Sequence of chain 1.A:
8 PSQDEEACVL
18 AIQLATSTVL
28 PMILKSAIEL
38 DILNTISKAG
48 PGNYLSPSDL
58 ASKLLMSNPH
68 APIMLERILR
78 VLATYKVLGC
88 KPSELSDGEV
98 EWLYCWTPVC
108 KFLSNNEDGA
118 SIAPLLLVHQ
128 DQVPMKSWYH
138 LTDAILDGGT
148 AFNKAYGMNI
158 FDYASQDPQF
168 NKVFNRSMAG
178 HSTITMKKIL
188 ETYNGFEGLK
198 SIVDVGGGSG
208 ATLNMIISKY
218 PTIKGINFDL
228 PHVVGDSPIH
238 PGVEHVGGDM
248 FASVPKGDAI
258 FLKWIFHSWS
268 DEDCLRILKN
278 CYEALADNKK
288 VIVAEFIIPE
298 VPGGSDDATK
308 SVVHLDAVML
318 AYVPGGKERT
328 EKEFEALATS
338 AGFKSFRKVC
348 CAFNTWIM

Binding-site contacts:
Ligand atom CB contacts residue SER265 of chain 2.A at 3.6 Å.
Ligand atom CA contacts residue PHE158 of chain 2.A at 3.7 Å (hydrophobic).
Ligand atom C4 contacts residue MET175 of chain 2.A at 3.7 Å (hydrophobic).
Ligand atom C5 contacts residue MET175 of chain 2.A at 3.9 Å (hydrophobic).
Ligand atom CE2 contacts residue TYR319 of chain 2.A at 3.8 Å (hydrophobic).
Ligand atom C3 contacts residue HIS264 of chain 2.A at 3.6 Å.
Ligand atom C4 contacts residue LEU312 of chain 2.A at 3.7 Å (hydrophobic).
Ligand atom CD2 contacts residue MET316 of chain 2.A at 3.7 Å (hydrophobic).
Ligand atom CA contacts residue ILE157 of chain 2.A at 3.7 Å (hydrophobic).
Ligand atom C5 contacts residue LEU312 of chain 2.A at 3.8 Å (hydrophobic).
Ligand atom CE1 contacts residue HIS264 of chain 2.A at 4.0 Å.
Ligand atom CZ contacts residue MET175 of chain 2.A at 4.0 Å (hydrophobic).
Ligand atom C3 contacts residue MET175 of chain 2.A at 3.6 Å (hydrophobic).
Ligand atom O contacts residue LEU122 of chain 2.A at 3.2 Å.
Ligand atom O4 contacts residue TYR319 of chain 2.A at 3.9 Å.
Ligand atom O contacts residue THR23 of chain 1.A at 4.0 Å.
Ligand atom CZ contacts residue MET316 of chain 2.A at 3.7 Å (hydrophobic).
Ligand atom CD1 contacts residue HIS264 of chain 2.A at 3.6 Å.
Ligand atom C3 contacts residue TRP261 of chain 2.A at 3.4 Å (hydrophobic).
Ligand atom CB contacts residue PHE158 of chain 2.A at 3.7 Å (hydrophobic).
Ligand atom O contacts residue HIS126 of chain 2.A at 2.7 Å (h-bond).
Ligand atom O1 contacts residue SAH1 of chain 2.B at 3.5 Å (h-bond).
Ligand atom CB contacts residue PHE171 of chain 2.A at 3.9 Å (hydrophobic).
Ligand atom C4 contacts residue TRP261 of chain 2.A at 3.4 Å (hydrophobic).
Ligand atom O contacts residue LEU312 of chain 2.A at 3.5 Å.
Ligand atom O1 contacts residue HIS264 of chain 2.A at 2.9 Å (h-bond).
Ligand atom CE1 contacts residue MET316 of chain 2.A at 3.8 Å (hydrophobic).
Ligand atom CE2 contacts residue MET316 of chain 2.A at 3.6 Å (hydrophobic).
Ligand atom CA contacts residue VAL320 of chain 2.A at 3.7 Å (hydrophobic).
Ligand atom O4 contacts residue PHE171 of chain 2.A at 3.8 Å.
Ligand atom CD1 contacts residue MET316 of chain 2.A at 3.9 Å (hydrophobic).
Ligand atom OH contacts residue HIS126 of chain 2.A at 3.2 Å.
Ligand atom O1 contacts residue TRP261 of chain 2.A at 3.3 Å (h-bond).
Ligand atom C5 contacts residue LEU122 of chain 2.A at 3.8 Å (hydrophobic).
Ligand atom C5 contacts residue HIS126 of chain 2.A at 3.5 Å.
Ligand atom O4 contacts residue ILE157 of chain 2.A at 3.9 Å.
Ligand atom CG contacts residue PHE171 of chain 2.A at 3.8 Å (hydrophobic).
Ligand atom CG contacts residue MET316 of chain 2.A at 3.8 Å (hydrophobic).
Ligand atom CD2 contacts residue PHE171 of chain 2.A at 3.7 Å (hydrophobic).
Ligand atom CE1 contacts residue MET175 of chain 2.A at 3.8 Å (hydrophobic).

Sequence of chain 2.A:
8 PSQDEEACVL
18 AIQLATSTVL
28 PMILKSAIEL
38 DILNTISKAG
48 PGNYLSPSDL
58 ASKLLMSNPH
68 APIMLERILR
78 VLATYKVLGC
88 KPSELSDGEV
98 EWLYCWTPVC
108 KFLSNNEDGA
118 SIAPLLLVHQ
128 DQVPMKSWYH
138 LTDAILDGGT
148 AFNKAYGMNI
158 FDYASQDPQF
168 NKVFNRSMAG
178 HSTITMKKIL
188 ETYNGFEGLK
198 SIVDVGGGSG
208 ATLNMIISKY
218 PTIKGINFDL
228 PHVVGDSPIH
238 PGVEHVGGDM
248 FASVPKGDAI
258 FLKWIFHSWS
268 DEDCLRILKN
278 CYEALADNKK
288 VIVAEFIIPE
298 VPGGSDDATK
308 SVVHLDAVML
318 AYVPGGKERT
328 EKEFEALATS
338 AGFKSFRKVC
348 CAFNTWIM

This protein binds this small molecule.
Small molecule (SMILES): O=c1ccc2c(O)c3ccoc3cc2o1